Sequence of chain 1.H:
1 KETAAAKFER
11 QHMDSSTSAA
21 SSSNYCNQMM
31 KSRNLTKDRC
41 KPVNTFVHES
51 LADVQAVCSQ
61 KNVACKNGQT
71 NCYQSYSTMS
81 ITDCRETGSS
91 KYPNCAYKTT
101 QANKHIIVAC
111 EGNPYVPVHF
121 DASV

Binding-site contacts:
Ligand atom OP2 contacts residue ARG85 of chain 1.H at 2.7 Å (salt-bridge).
Ligand atom N1 contacts residue HIS12 of chain 1.H at 4.2 Å.
Ligand atom N2 contacts residue LYS66 of chain 1.H at 4.0 Å.
Ligand atom C6 contacts residue HIS12 of chain 1.H at 3.9 Å.
Ligand atom C1' contacts residue LYS66 of chain 1.H at 4.0 Å.
Ligand atom O6 contacts residue THR45 of chain 1.H at 2.9 Å (h-bond).
Ligand atom C6 contacts residue ARG85 of chain 1.H at 4.1 Å.
Ligand atom C5 contacts residue GLU86 of chain 1.H at 3.9 Å.
Ligand atom C6 contacts residue THR45 of chain 1.H at 3.8 Å.
Ligand atom C8 contacts residue THR45 of chain 1.H at 3.6 Å.
Ligand atom C8 contacts residue VAL43 of chain 1.H at 3.7 Å (hydrophobic).
Ligand atom O6 contacts residue ASN44 of chain 1.H at 3.4 Å.
Ligand atom C5 contacts residue ARG85 of chain 1.H at 4.2 Å.
Ligand atom N7 contacts residue THR45 of chain 1.H at 2.8 Å (h-bond).
Ligand atom O6 contacts residue HIS12 of chain 1.H at 3.0 Å.
Ligand atom C2 contacts residue LYS66 of chain 1.H at 4.2 Å.
Ligand atom C6 contacts residue VAL43 of chain 1.H at 4.0 Å (hydrophobic).
Ligand atom N3 contacts residue LYS66 of chain 1.H at 3.5 Å (salt-bridge).
Ligand atom N9 contacts residue VAL43 of chain 1.H at 3.8 Å.
Ligand atom C2' contacts residue VAL43 of chain 1.H at 4.0 Å (hydrophobic).
Ligand atom O5' contacts residue VAL43 of chain 1.H at 3.9 Å.
Ligand atom N4 contacts residue GLU86 of chain 1.H at 2.9 Å (salt-bridge).
Ligand atom O6 contacts residue VAL43 of chain 1.H at 4.2 Å.
Ligand atom N7 contacts residue VAL43 of chain 1.H at 3.9 Å.
Ligand atom C6 contacts residue PO41 of chain 1.I at 3.7 Å.
Ligand atom O6 contacts residue PO41 of chain 1.I at 3.8 Å.
Ligand atom C4 contacts residue VAL43 of chain 1.H at 3.9 Å (hydrophobic).
Ligand atom P contacts residue ARG85 of chain 1.H at 3.8 Å.
Ligand atom O5' contacts residue ARG85 of chain 1.H at 3.7 Å.
Ligand atom N2 contacts residue PO41 of chain 1.I at 3.0 Å (h-bond).
Ligand atom C5 contacts residue THR45 of chain 1.H at 3.9 Å.
Ligand atom C3' contacts residue ARG85 of chain 1.H at 4.1 Å.
Ligand atom C2 contacts residue PO41 of chain 1.I at 3.4 Å.
Ligand atom C6 contacts residue ASN44 of chain 1.H at 3.9 Å.
Ligand atom C4 contacts residue GLU86 of chain 1.H at 3.8 Å.
Ligand atom C5 contacts residue VAL43 of chain 1.H at 3.9 Å (hydrophobic).
Ligand atom N1 contacts residue PO41 of chain 1.I at 2.7 Å (h-bond).
Ligand atom O4' contacts residue VAL43 of chain 1.H at 3.7 Å.
Ligand atom O3' contacts residue LYS66 of chain 1.H at 3.2 Å.
Ligand atom N1 contacts residue VAL43 of chain 1.H at 4.2 Å.

A protein and the small-molecule ligand that binds it are described below.
Small molecule (SMILES): Nc1ccn([C@H]2C[C@H](O[P](=O)(O)OC[C@H]3O[C@@H](n4cnc5c(=O)nc(N)[nH]c54)C[C@@H]3O)[C@@H](CO)O2)c(=O)n1